Binding-site contacts:
Ligand atom C7 contacts residue ASN87 of chain 29.A at 3.1 Å.
Ligand atom C8 contacts residue ASN87 of chain 29.A at 4.3 Å.
Ligand atom C5 contacts residue LEU151 of chain 29.A at 4.1 Å (hydrophobic).
Ligand atom O4 contacts residue LEU151 of chain 29.A at 4.1 Å.
Ligand atom C2 contacts residue ASN87 of chain 29.A at 2.4 Å.
Ligand atom O7 contacts residue ASP85 of chain 29.A at 3.4 Å (salt-bridge).
Ligand atom C5 contacts residue ASN87 of chain 29.A at 3.7 Å.
Ligand atom O6 contacts residue LEU91 of chain 29.A at 4.1 Å.
Ligand atom C1 contacts residue SER89 of chain 29.A at 4.5 Å.
Ligand atom C7 contacts residue ASP85 of chain 29.A at 4.4 Å.
Ligand atom C3 contacts residue ASN87 of chain 29.A at 3.8 Å.
Ligand atom C4 contacts residue ASN87 of chain 29.A at 4.2 Å.
Ligand atom O7 contacts residue ASN87 of chain 29.A at 3.0 Å (h-bond).
Ligand atom O5 contacts residue ASN87 of chain 29.A at 2.4 Å (h-bond).
Ligand atom C6 contacts residue LEU151 of chain 29.A at 3.8 Å (hydrophobic).
Ligand atom N2 contacts residue ASN87 of chain 29.A at 2.8 Å (h-bond).
Ligand atom C1 contacts residue ASN87 of chain 29.A at 1.4 Å.
Ligand atom C6 contacts residue LEU91 of chain 29.A at 3.7 Å (hydrophobic).

A protein and the small-molecule ligand that binds it are described below.
Small molecule (SMILES): CC(=O)N[C@@H]1[C@@H](O)[C@H](O)[C@@H](CO)O[C@H]1O

Sequence of chain 29.A:
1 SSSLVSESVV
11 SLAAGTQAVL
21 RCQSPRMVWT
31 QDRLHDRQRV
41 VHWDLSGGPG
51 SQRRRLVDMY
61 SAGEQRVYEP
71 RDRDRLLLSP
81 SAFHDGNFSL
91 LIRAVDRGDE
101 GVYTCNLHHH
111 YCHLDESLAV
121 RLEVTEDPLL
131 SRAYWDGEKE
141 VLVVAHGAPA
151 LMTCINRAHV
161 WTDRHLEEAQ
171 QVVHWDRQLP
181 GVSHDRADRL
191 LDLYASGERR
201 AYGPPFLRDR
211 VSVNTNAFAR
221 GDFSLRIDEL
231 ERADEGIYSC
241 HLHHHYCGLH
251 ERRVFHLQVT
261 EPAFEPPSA